Binding-site contacts:
Ligand atom C09 contacts residue TYR433 of chain 1.A at 3.8 Å (hydrophobic).
Ligand atom C20 contacts residue THR237 of chain 1.A at 3.8 Å.
Ligand atom O31 contacts residue VAL383 of chain 1.A at 3.3 Å.
Ligand atom O21 contacts residue LYS358 of chain 1.A at 3.6 Å.
Ligand atom C28 contacts residue TYR239 of chain 1.A at 3.7 Å (hydrophobic).
Ligand atom C19 contacts residue GLU241 of chain 1.A at 3.7 Å.
Ligand atom O30 contacts residue VAL383 of chain 1.A at 3.6 Å.
Ligand atom N15 contacts residue ASP382 of chain 1.A at 2.6 Å (salt-bridge).
Ligand atom C09 contacts residue TRP539 of chain 1.A at 3.9 Å (hydrophobic).
Ligand atom C07 contacts residue LEU412 of chain 1.A at 3.9 Å (hydrophobic).
Ligand atom C25 contacts residue ASP291 of chain 1.A at 3.7 Å.
Ligand atom O34 contacts residue LYS358 of chain 1.A at 3.4 Å (salt-bridge).
Ligand atom C09 contacts residue LEU412 of chain 1.A at 3.9 Å (hydrophobic).
Ligand atom O26 contacts residue LYS355 of chain 1.A at 3.9 Å.
Ligand atom C13 contacts residue ASP382 of chain 1.A at 3.8 Å.
Ligand atom O11 contacts residue THR523 of chain 1.A at 3.4 Å.
Ligand atom C17 contacts residue ASP382 of chain 1.A at 3.4 Å.
Ligand atom O29 contacts residue LYS358 of chain 1.A at 3.6 Å.
Ligand atom O26 contacts residue ASP291 of chain 1.A at 3.6 Å (salt-bridge).
Ligand atom O34 contacts residue ASP382 of chain 1.A at 3.0 Å (salt-bridge).
Ligand atom C28 contacts residue LYS358 of chain 1.A at 3.9 Å.
Ligand atom O26 contacts residue TYR239 of chain 1.A at 3.8 Å.
Ligand atom O30 contacts residue MET238 of chain 1.A at 3.4 Å (h-bond).
Ligand atom N27 contacts residue TYR239 of chain 1.A at 3.7 Å.
Ligand atom C01 contacts residue GLN535 of chain 1.A at 3.3 Å.
Ligand atom C24 contacts residue TYR239 of chain 1.A at 3.7 Å (hydrophobic).
Ligand atom O29 contacts residue ASP291 of chain 1.A at 3.9 Å.
Ligand atom C08 contacts residue LEU412 of chain 1.A at 3.6 Å (hydrophobic).
Ligand atom C07 contacts residue TRP539 of chain 1.A at 3.8 Å (hydrophobic).
Ligand atom C08 contacts residue TRP539 of chain 1.A at 3.5 Å (hydrophobic).
Ligand atom C32 contacts residue ASP382 of chain 1.A at 3.6 Å.
Ligand atom C06 contacts residue PRO454 of chain 1.A at 3.7 Å (hydrophobic).
Ligand atom O31 contacts residue GLU241 of chain 1.A at 2.9 Å (salt-bridge).
Ligand atom O30 contacts residue TYR239 of chain 1.A at 3.9 Å.
Ligand atom C28 contacts residue ASP291 of chain 1.A at 3.9 Å.
Ligand atom C16 contacts residue ASP382 of chain 1.A at 3.4 Å.
Ligand atom O30 contacts residue THR237 of chain 1.A at 2.6 Å (h-bond).
Ligand atom N27 contacts residue ASP291 of chain 1.A at 3.0 Å (salt-bridge).
Ligand atom C18 contacts residue GLU241 of chain 1.A at 3.5 Å.
Ligand atom C25 contacts residue TYR239 of chain 1.A at 3.6 Å (hydrophobic).

This protein binds this small molecule.
Small molecule (SMILES): C[C@@H]([C@H](N)C(=O)N[C@H](C(=O)O)[C@H]1O[C@@H](n2ccc(=O)[nH]c2=O)[C@H](O)[C@@H]1O)[C@H](O)c1ccc(O)cn1

Sequence of chain 1.A:
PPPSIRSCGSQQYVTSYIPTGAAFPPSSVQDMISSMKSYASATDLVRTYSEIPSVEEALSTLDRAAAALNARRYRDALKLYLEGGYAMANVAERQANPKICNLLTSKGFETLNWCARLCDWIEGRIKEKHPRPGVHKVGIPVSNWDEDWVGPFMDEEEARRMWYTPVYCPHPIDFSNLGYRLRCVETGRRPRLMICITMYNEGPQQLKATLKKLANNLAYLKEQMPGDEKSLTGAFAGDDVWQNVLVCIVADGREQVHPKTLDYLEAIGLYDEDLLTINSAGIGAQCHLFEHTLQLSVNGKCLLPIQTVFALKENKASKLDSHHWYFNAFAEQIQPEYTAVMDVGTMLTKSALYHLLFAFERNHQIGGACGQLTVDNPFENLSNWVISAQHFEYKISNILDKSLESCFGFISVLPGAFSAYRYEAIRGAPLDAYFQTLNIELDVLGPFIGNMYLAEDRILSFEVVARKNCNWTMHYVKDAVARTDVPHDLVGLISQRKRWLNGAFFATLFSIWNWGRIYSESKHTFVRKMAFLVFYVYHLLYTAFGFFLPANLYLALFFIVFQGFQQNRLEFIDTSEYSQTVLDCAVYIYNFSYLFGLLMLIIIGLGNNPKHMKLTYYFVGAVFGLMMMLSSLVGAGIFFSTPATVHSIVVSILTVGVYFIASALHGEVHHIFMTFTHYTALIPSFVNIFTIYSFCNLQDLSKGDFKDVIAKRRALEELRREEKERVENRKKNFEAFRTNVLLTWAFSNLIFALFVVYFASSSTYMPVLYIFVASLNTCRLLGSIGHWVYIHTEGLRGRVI